A small-molecule ligand and the protein it binds are described below.
Small molecule (SMILES): CC(=O)N[C@@H]1[C@@H](O)[C@H](O)[C@@H](CO)O[C@H]1O

Sequence of chain 1.C:
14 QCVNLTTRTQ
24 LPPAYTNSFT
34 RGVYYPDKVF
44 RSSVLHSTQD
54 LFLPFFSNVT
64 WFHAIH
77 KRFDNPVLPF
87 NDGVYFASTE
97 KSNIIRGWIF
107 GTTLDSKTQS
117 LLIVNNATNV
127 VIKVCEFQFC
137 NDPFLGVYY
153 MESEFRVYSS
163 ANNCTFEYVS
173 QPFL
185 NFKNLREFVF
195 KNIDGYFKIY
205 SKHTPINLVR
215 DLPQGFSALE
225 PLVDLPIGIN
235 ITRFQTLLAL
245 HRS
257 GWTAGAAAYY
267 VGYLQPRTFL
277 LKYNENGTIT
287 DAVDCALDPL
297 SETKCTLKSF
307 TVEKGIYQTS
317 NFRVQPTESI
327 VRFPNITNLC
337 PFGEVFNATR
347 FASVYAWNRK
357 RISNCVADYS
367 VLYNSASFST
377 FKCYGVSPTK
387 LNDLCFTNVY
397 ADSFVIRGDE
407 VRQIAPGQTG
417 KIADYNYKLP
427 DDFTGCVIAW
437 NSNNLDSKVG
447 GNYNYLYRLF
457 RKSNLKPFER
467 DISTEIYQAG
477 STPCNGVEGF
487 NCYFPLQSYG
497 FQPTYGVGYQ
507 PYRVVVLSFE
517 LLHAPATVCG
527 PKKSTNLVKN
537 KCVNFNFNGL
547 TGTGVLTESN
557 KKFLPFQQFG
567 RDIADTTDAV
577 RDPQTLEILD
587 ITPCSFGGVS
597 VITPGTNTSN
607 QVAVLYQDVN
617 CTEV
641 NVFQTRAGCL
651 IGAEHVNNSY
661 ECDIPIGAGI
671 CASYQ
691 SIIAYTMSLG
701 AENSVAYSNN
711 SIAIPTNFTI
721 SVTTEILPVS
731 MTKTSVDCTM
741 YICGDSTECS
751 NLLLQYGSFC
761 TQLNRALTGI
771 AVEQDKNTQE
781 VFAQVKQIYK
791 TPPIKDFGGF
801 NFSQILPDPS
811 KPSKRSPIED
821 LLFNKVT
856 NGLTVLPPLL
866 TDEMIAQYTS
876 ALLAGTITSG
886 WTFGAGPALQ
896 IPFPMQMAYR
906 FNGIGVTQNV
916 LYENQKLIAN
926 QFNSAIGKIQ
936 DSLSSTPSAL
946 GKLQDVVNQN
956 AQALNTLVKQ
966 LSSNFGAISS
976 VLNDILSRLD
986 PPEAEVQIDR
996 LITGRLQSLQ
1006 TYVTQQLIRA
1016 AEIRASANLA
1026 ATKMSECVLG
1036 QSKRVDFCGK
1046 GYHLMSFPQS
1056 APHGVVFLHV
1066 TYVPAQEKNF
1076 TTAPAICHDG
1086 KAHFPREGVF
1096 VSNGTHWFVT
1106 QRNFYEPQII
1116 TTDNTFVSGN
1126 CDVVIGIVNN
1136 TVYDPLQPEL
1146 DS

Binding-site contacts:
Ligand atom O7 contacts residue ASN234 of chain 1.A at 3.2 Å (h-bond).
Ligand atom C8 contacts residue GLU465 of chain 1.C at 3.8 Å.
Ligand atom C4 contacts residue ASN234 of chain 1.A at 4.2 Å.
Ligand atom C2 contacts residue ASN234 of chain 1.A at 2.4 Å.
Ligand atom N2 contacts residue ASN234 of chain 1.A at 2.9 Å (h-bond).
Ligand atom C5 contacts residue ASN234 of chain 1.A at 3.7 Å.
Ligand atom C5 contacts residue THR236 of chain 1.A at 3.8 Å.
Ligand atom O5 contacts residue THR108 of chain 1.A at 3.5 Å.
Ligand atom C3 contacts residue ASN234 of chain 1.A at 3.8 Å.
Ligand atom O5 contacts residue THR236 of chain 1.A at 3.9 Å.
Ligand atom O7 contacts residue GLU465 of chain 1.C at 4.3 Å.
Ligand atom C1 contacts residue THR236 of chain 1.A at 4.0 Å.
Ligand atom C7 contacts residue ASN234 of chain 1.A at 3.2 Å.
Ligand atom C8 contacts residue ASN234 of chain 1.A at 4.4 Å.
Ligand atom C6 contacts residue THR236 of chain 1.A at 4.2 Å.
Ligand atom C5 contacts residue THR108 of chain 1.A at 4.5 Å.
Ligand atom C1 contacts residue THR108 of chain 1.A at 3.9 Å.
Ligand atom C1 contacts residue ASN234 of chain 1.A at 1.4 Å.
Ligand atom O5 contacts residue ASN234 of chain 1.A at 2.4 Å (h-bond).
Ligand atom O6 contacts residue THR108 of chain 1.A at 4.0 Å.

Sequence of chain 1.A:
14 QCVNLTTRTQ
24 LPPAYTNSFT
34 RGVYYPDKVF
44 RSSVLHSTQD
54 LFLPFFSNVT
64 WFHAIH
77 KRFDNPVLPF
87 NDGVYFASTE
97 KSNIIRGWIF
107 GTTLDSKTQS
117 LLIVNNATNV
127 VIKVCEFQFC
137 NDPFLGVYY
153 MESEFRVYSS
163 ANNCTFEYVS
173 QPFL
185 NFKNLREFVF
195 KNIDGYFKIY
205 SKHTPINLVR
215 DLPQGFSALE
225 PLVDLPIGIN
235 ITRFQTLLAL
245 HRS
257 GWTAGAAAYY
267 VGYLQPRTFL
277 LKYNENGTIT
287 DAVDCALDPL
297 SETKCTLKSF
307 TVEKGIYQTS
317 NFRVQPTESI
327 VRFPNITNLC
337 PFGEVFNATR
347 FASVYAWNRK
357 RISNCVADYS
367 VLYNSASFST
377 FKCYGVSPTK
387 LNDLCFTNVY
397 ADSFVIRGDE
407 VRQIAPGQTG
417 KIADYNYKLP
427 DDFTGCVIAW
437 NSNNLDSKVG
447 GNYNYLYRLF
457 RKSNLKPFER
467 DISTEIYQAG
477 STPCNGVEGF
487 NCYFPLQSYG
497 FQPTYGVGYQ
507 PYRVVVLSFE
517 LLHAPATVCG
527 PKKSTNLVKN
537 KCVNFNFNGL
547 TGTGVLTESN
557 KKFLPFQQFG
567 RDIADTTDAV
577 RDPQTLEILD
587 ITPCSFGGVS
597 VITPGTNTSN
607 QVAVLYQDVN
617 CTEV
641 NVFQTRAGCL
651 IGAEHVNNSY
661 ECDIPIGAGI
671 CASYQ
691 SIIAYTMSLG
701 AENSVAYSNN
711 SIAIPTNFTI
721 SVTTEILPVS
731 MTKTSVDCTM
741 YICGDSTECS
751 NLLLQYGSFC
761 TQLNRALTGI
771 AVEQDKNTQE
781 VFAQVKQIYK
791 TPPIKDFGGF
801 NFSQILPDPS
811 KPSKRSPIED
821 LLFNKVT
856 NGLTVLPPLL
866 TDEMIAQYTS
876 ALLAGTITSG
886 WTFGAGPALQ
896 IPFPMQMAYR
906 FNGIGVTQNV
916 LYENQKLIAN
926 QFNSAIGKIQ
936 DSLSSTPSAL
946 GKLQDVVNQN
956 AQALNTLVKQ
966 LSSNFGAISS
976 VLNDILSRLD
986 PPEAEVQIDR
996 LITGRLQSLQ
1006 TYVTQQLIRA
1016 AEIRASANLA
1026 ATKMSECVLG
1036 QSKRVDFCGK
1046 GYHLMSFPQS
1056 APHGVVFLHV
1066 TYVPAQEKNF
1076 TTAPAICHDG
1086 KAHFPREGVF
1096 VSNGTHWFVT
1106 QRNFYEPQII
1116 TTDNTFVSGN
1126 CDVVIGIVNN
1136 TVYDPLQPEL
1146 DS